Sequence of chain 1.C:
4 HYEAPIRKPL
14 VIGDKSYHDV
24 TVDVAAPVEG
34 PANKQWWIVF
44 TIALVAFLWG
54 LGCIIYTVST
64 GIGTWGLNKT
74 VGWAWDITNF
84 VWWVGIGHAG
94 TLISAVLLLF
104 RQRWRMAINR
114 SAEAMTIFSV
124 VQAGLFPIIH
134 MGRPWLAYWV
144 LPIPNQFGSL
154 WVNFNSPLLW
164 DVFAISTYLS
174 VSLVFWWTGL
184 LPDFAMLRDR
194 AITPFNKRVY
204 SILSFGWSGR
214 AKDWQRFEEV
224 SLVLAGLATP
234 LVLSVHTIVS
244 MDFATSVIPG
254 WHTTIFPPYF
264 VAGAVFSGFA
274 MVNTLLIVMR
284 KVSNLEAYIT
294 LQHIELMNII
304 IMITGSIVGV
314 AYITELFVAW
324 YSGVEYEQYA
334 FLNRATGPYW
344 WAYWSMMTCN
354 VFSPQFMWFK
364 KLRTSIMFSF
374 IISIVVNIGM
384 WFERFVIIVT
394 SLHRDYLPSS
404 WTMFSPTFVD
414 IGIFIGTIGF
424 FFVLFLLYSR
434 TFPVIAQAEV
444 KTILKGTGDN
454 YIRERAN

This protein binds this small molecule.
Small molecule (SMILES): CCCCCCCCCCCCCC(=O)OC[C@H](CO)OC(=O)CCCCCCCCCCCCC

Sequence of chain 1.E:
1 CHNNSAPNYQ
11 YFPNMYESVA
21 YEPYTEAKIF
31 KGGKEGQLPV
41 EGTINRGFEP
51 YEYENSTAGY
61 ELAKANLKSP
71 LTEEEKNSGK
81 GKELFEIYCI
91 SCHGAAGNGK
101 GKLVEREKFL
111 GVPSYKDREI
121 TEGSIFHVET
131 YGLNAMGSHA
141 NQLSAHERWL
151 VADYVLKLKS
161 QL

Binding-site contacts:
Ligand atom CB4 contacts residue PHE12 of chain 1.E at 3.7 Å (hydrophobic).
Ligand atom CCB contacts residue TRP138 of chain 1.C at 4.1 Å (hydrophobic).
Ligand atom CB1 contacts residue PHE12 of chain 1.E at 4.2 Å (hydrophobic).
Ligand atom CB1 contacts residue DKA1 of chain 1.N at 4.0 Å.
Ligand atom OB1 contacts residue GLN10 of chain 1.E at 2.9 Å (h-bond).
Ligand atom CB3 contacts residue DKA1 of chain 1.N at 4.5 Å.
Ligand atom CG1 contacts residue CYS1 of chain 1.B at 4.0 Å (hydrophobic).
Ligand atom CB2 contacts residue DKA1 of chain 1.N at 4.3 Å.
Ligand atom CB1 contacts residue CYS1 of chain 1.B at 3.6 Å (hydrophobic).
Ligand atom CB2 contacts residue PHE12 of chain 1.E at 3.9 Å (hydrophobic).
Ligand atom OB1 contacts residue PHE12 of chain 1.E at 4.1 Å.
Ligand atom CB7 contacts residue PHE12 of chain 1.E at 4.1 Å (hydrophobic).
Ligand atom CA2 contacts residue PHE12 of chain 1.E at 4.0 Å (hydrophobic).
Ligand atom CG2 contacts residue CYS1 of chain 1.B at 2.7 Å (hydrophobic).
Ligand atom OB1 contacts residue TYR11 of chain 1.E at 4.4 Å.
Ligand atom CB1 contacts residue GLN10 of chain 1.E at 4.0 Å.
Ligand atom CG1 contacts residue PRO13 of chain 1.E at 4.3 Å (hydrophobic).
Ligand atom CG3 contacts residue CYS1 of chain 1.B at 1.8 Å (hydrophobic).
Ligand atom OB1 contacts residue DKA1 of chain 1.N at 3.3 Å.
Ligand atom CB4 contacts residue TYR11 of chain 1.E at 4.2 Å (hydrophobic).
Ligand atom OG2 contacts residue CYS1 of chain 1.B at 2.9 Å (h-bond).
Ligand atom CB9 contacts residue TYR11 of chain 1.E at 4.1 Å (hydrophobic).
Ligand atom CB3 contacts residue PHE12 of chain 1.E at 4.4 Å (hydrophobic).
Ligand atom OB1 contacts residue CYS1 of chain 1.B at 3.1 Å (h-bond).
Ligand atom CG2 contacts residue PRO13 of chain 1.E at 4.2 Å (hydrophobic).

Sequence of chain 1.B:
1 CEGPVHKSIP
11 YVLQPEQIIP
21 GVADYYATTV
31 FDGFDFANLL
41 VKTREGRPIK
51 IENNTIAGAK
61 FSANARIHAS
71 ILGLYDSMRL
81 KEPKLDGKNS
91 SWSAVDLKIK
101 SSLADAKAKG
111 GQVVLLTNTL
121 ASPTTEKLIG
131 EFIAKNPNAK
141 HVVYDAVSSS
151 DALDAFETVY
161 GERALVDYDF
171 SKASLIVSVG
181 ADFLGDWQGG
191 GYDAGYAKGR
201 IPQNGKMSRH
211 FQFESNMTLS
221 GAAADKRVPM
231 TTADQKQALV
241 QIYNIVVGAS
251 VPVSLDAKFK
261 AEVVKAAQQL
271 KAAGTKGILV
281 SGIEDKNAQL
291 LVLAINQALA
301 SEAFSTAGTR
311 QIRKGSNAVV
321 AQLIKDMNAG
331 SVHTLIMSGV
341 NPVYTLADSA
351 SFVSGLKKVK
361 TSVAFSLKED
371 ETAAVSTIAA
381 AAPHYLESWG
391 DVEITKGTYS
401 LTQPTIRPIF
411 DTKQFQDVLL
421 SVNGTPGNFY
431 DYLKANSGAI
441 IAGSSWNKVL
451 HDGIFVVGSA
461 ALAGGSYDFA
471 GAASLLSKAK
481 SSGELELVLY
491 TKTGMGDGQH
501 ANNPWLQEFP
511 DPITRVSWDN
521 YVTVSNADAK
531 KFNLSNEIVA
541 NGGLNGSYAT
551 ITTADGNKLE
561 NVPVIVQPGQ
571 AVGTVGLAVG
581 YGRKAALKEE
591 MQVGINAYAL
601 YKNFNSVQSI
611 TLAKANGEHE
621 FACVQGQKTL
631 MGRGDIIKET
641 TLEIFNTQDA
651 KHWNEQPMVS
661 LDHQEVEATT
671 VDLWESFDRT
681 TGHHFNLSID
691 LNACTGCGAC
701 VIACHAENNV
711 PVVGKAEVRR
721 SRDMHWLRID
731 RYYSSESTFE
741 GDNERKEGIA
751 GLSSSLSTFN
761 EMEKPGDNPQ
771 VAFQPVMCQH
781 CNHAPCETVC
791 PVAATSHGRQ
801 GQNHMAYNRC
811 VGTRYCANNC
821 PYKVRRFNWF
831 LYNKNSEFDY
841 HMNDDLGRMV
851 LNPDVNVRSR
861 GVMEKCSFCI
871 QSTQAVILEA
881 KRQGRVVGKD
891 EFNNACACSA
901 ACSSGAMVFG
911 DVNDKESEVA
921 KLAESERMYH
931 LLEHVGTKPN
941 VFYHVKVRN